This protein binds this small molecule.
Small molecule (SMILES): CC(=O)N[C@H]1CO[C@H](CO[C@@H]2O[C@@H](C)[C@@H](O)[C@@H](O)[C@@H]2O)[C@@H](O)[C@@H]1O

Binding-site contacts:
Ligand atom N2 contacts residue ASN121 of chain 1.C at 2.9 Å (h-bond).
Ligand atom O5 contacts residue ASP156 of chain 1.C at 3.8 Å.
Ligand atom C6 contacts residue ASP156 of chain 1.C at 3.9 Å.
Ligand atom O2 contacts residue GLY155 of chain 1.C at 4.0 Å.
Ligand atom O7 contacts residue TYR120 of chain 1.C at 4.0 Å.
Ligand atom C7 contacts residue ASN121 of chain 1.C at 3.5 Å.
Ligand atom O7 contacts residue ASN121 of chain 1.C at 3.5 Å (h-bond).
Ligand atom O5 contacts residue ASN121 of chain 1.C at 2.4 Å (h-bond).
Ligand atom C3 contacts residue ASP156 of chain 1.C at 4.3 Å.
Ligand atom O7 contacts residue ASP156 of chain 1.C at 3.9 Å.
Ligand atom O4 contacts residue ASP156 of chain 1.C at 4.4 Å.
Ligand atom C6 contacts residue GLY155 of chain 1.C at 3.5 Å.
Ligand atom C3 contacts residue ASN121 of chain 1.C at 3.8 Å.
Ligand atom C2 contacts residue ASN121 of chain 1.C at 2.4 Å.
Ligand atom C1 contacts residue ASP156 of chain 1.C at 4.2 Å.
Ligand atom C1 contacts residue ASN121 of chain 1.C at 1.4 Å.
Ligand atom C7 contacts residue TYR120 of chain 1.C at 4.1 Å (hydrophobic).
Ligand atom C8 contacts residue TYR120 of chain 1.C at 3.4 Å (hydrophobic).
Ligand atom O6 contacts residue GLY155 of chain 1.C at 3.9 Å.
Ligand atom C5 contacts residue ASN121 of chain 1.C at 3.7 Å.
Ligand atom C5 contacts residue ASP156 of chain 1.C at 4.3 Å.
Ligand atom C4 contacts residue ASP156 of chain 1.C at 3.7 Å.
Ligand atom O3 contacts residue ASP156 of chain 1.C at 4.3 Å.
Ligand atom C2 contacts residue ASP156 of chain 1.C at 3.7 Å.
Ligand atom C4 contacts residue ASN121 of chain 1.C at 4.2 Å.

Sequence of chain 1.C:
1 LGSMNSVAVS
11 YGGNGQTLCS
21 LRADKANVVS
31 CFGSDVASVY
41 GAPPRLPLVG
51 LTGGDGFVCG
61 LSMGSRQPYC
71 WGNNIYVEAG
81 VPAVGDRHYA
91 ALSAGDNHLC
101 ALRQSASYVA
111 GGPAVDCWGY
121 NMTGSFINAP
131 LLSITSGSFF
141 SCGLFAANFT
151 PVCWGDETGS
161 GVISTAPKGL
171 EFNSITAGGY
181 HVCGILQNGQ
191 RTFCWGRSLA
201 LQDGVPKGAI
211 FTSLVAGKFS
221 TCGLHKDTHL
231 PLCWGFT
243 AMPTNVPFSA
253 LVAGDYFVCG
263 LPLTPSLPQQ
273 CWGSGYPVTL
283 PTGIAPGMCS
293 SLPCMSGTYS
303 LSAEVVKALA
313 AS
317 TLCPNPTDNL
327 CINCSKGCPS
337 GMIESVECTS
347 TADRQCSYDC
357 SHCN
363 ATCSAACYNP